Binding-site contacts:
Ligand atom C18 contacts residue GLN115 of chain 1.D at 3.9 Å.
Ligand atom C29 contacts residue LEU119 of chain 1.D at 3.9 Å (hydrophobic).
Ligand atom C21 contacts residue LYS120 of chain 1.D at 4.3 Å.
Ligand atom C11 contacts residue THR98 of chain 1.D at 3.6 Å.
Ligand atom C16 contacts residue THR98 of chain 1.D at 4.3 Å.
Ligand atom C24 contacts residue VAL116 of chain 1.D at 4.5 Å (hydrophobic).
Ligand atom C22 contacts residue LYS120 of chain 1.D at 4.3 Å.
Ligand atom C21 contacts residue VAL116 of chain 1.D at 4.3 Å (hydrophobic).
Ligand atom C10 contacts residue THR98 of chain 1.D at 3.8 Å.
Ligand atom C3 contacts residue VAL116 of chain 1.D at 4.0 Å (hydrophobic).
Ligand atom C23 contacts residue LYS120 of chain 1.D at 4.1 Å.
Ligand atom C16 contacts residue LYS102 of chain 1.D at 3.8 Å.
Ligand atom O1 contacts residue VAL116 of chain 1.D at 3.6 Å.
Ligand atom C17 contacts residue GLN115 of chain 1.D at 4.0 Å.
Ligand atom C22 contacts residue VAL116 of chain 1.D at 3.7 Å (hydrophobic).
Ligand atom O27 contacts residue LYS102 of chain 1.D at 3.0 Å (salt-bridge).
Ligand atom C11 contacts residue LYS102 of chain 1.D at 4.0 Å.
Ligand atom C2 contacts residue VAL116 of chain 1.D at 4.2 Å (hydrophobic).
Ligand atom C17 contacts residue LEU119 of chain 1.D at 3.7 Å (hydrophobic).
Ligand atom C23 contacts residue ILE273 of chain 1.D at 3.7 Å (hydrophobic).
Ligand atom O26 contacts residue LYS102 of chain 1.D at 4.4 Å.
Ligand atom C14 contacts residue VAL116 of chain 1.D at 4.3 Å (hydrophobic).
Ligand atom C8 contacts residue THR98 of chain 1.D at 4.5 Å.
Ligand atom C17 contacts residue VAL116 of chain 1.D at 4.1 Å (hydrophobic).
Ligand atom C18 contacts residue LEU112 of chain 1.D at 3.7 Å (hydrophobic).
Ligand atom C28 contacts residue LEU269 of chain 1.D at 4.0 Å (hydrophobic).
Ligand atom C9 contacts residue THR98 of chain 1.D at 4.1 Å.
Ligand atom C28 contacts residue ILE273 of chain 1.D at 3.7 Å (hydrophobic).
Ligand atom C21 contacts residue GLU272 of chain 1.D at 4.3 Å.

Sequence of chain 1.D:
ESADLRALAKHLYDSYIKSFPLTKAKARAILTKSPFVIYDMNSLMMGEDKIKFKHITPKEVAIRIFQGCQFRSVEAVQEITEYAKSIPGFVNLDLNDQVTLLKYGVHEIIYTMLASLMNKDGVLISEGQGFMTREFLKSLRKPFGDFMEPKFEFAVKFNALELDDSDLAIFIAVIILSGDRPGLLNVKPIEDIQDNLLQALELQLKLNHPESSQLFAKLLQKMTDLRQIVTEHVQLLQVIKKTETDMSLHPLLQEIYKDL

This protein binds this small molecule.
Small molecule (SMILES): CCCCCCC(C)(C)c1cc(O)c2c(c1)OC(C)(C)[C@@H]1CC=C(C(=O)O)C[C@@H]21